Binding-site contacts:
Ligand atom C1 contacts residue ASN154 of chain 1.G at 1.4 Å.
Ligand atom C3 contacts residue ASN154 of chain 1.G at 3.9 Å.
Ligand atom O5 contacts residue GLU150 of chain 1.G at 3.3 Å (salt-bridge).
Ligand atom O6 contacts residue GLU147 of chain 1.G at 4.1 Å.
Ligand atom C6 contacts residue GLU147 of chain 1.G at 4.2 Å.
Ligand atom C5 contacts residue GLU147 of chain 1.G at 3.8 Å.
Ligand atom C2 contacts residue THR156 of chain 1.G at 3.8 Å.
Ligand atom C4 contacts residue ASN154 of chain 1.G at 4.3 Å.
Ligand atom C5 contacts residue ASN154 of chain 1.G at 3.6 Å.
Ligand atom C8 contacts residue THR156 of chain 1.G at 4.0 Å.
Ligand atom C1 contacts residue THR156 of chain 1.G at 4.0 Å.
Ligand atom C8 contacts residue SER151 of chain 1.G at 3.6 Å.
Ligand atom C1 contacts residue SER151 of chain 1.G at 4.5 Å.
Ligand atom O3 contacts residue GLU147 of chain 1.G at 3.5 Å (salt-bridge).
Ligand atom C8 contacts residue GLU147 of chain 1.G at 3.0 Å.
Ligand atom O7 contacts residue THR156 of chain 1.G at 4.5 Å.
Ligand atom N2 contacts residue GLU147 of chain 1.G at 4.2 Å.
Ligand atom C7 contacts residue SER151 of chain 1.G at 4.4 Å.
Ligand atom O5 contacts residue ASN154 of chain 1.G at 2.4 Å (h-bond).
Ligand atom O5 contacts residue SER151 of chain 1.G at 4.3 Å.
Ligand atom O6 contacts residue GLU150 of chain 1.G at 4.2 Å.
Ligand atom O5 contacts residue GLU147 of chain 1.G at 3.9 Å.
Ligand atom N2 contacts residue ASN154 of chain 1.G at 3.0 Å (h-bond).
Ligand atom N2 contacts residue THR156 of chain 1.G at 3.1 Å (h-bond).
Ligand atom C6 contacts residue GLU150 of chain 1.G at 3.5 Å.
Ligand atom C5 contacts residue SER151 of chain 1.G at 4.2 Å.
Ligand atom C1 contacts residue GLU150 of chain 1.G at 4.0 Å.
Ligand atom C6 contacts residue GLU147 of chain 1.G at 3.9 Å.
Ligand atom C8 contacts residue CYS148 of chain 1.G at 3.8 Å (hydrophobic).
Ligand atom C7 contacts residue GLU147 of chain 1.G at 4.2 Å.
Ligand atom O4 contacts residue THR156 of chain 1.G at 4.4 Å.
Ligand atom C7 contacts residue ASN154 of chain 1.G at 4.0 Å.
Ligand atom C6 contacts residue SER151 of chain 1.G at 4.3 Å.
Ligand atom C5 contacts residue GLU150 of chain 1.G at 4.3 Å.
Ligand atom C2 contacts residue ASN154 of chain 1.G at 2.6 Å.
Ligand atom C3 contacts residue THR156 of chain 1.G at 3.9 Å.
Ligand atom C7 contacts residue THR156 of chain 1.G at 4.0 Å.

Sequence of chain 1.G:
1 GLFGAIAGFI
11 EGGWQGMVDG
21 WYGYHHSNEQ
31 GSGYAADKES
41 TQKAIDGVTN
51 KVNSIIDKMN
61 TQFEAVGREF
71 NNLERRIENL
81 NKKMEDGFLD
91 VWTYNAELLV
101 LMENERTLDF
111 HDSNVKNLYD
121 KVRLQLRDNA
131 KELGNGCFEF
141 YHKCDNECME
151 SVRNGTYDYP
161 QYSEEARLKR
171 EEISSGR

This small molecule binds to this protein.
Small molecule (SMILES): CC(=O)N[C@H]1[C@H](O[C@H]2[C@H](O)[C@@H](NC(C)=O)CO[C@@H]2CO)O[C@H](CO)[C@@H](O[C@H]2O[C@H](CO)[C@@H](O)[C@H](O)[C@@H]2O)[C@@H]1O